Binding-site contacts:
Ligand atom C contacts residue SER105 of chain 1.A at 4.0 Å.
Ligand atom C contacts residue TYR102 of chain 1.A at 3.8 Å (hydrophobic).
Ligand atom N contacts residue TYR106 of chain 1.A at 4.0 Å.
Ligand atom C contacts residue TYR106 of chain 1.A at 3.7 Å (hydrophobic).
Ligand atom N contacts residue LYS109 of chain 1.A at 3.3 Å (salt-bridge).
Ligand atom O contacts residue TYR102 of chain 1.A at 4.5 Å.
Ligand atom O contacts residue LYS109 of chain 1.A at 3.5 Å (salt-bridge).
Ligand atom N contacts residue EDO1 of chain 1.B at 3.6 Å.
Ligand atom O contacts residue SER105 of chain 1.A at 3.5 Å.
Ligand atom CA contacts residue TYR106 of chain 1.A at 3.2 Å (hydrophobic).
Ligand atom CA contacts residue SER105 of chain 1.A at 4.2 Å.
Ligand atom CA contacts residue LYS109 of chain 1.A at 3.4 Å.
Ligand atom CA contacts residue TYR102 of chain 1.A at 4.3 Å (hydrophobic).
Ligand atom C contacts residue LYS109 of chain 1.A at 3.9 Å.
Ligand atom O contacts residue TYR106 of chain 1.A at 4.0 Å.
Ligand atom CA contacts residue EDO1 of chain 1.B at 4.2 Å.
Ligand atom N contacts residue TYR102 of chain 1.A at 4.1 Å.

A small-molecule ligand and the protein it binds are described below.
Small molecule (SMILES): NCC(=O)O

Sequence of chain 1.A:
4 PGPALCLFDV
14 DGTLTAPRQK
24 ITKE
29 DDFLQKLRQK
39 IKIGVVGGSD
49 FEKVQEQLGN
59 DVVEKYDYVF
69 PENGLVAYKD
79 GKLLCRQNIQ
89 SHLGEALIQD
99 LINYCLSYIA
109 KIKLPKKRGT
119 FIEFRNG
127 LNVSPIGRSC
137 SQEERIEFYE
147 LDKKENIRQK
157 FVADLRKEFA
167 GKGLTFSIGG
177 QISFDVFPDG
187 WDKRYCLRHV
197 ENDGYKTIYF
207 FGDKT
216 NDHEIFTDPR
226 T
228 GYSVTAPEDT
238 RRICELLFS